The protein below binds the small molecule below.
Small molecule (SMILES): CC[C@H]1OC(=O)[C@H](C)[C@@H](O[C@H]2C[C@@](C)(OC)[C@@H](O)[C@H](C)O2)[C@H](C)[C@@H](O[C@@H]2O[C@H](C)C[C@H](N(C)C)[C@H]2O)[C@](C)(O)C[C@@H](C)C(=O)[C@H](C)[C@@H](O)[C@]1(C)O

Sequence of chain 1.GA:
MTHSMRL

Binding-site contacts:
Ligand atom C29 contacts residue SER4 of chain 1.GA at 4.0 Å.
Ligand atom C19 contacts residue MET1 of chain 1.GA at 3.2 Å (hydrophobic).
Ligand atom O13 contacts residue LYS90 of chain 1.R at 3.9 Å.
Ligand atom C14 contacts residue MET1 of chain 1.GA at 3.8 Å (hydrophobic).
Ligand atom C20 contacts residue SER4 of chain 1.GA at 3.4 Å.
Ligand atom C18 contacts residue MET1 of chain 1.GA at 3.7 Å (hydrophobic).
Ligand atom O6 contacts residue THR2 of chain 1.GA at 3.6 Å.
Ligand atom C27 contacts residue MET5 of chain 1.GA at 3.6 Å (hydrophobic).
Ligand atom C26 contacts residue SER4 of chain 1.GA at 3.9 Å.
Ligand atom C17 contacts residue MET1 of chain 1.GA at 3.0 Å (hydrophobic).
Ligand atom C23 contacts residue SER4 of chain 1.GA at 4.3 Å.
Ligand atom C22 contacts residue SER4 of chain 1.GA at 4.1 Å.
Ligand atom O6 contacts residue SER4 of chain 1.GA at 3.0 Å (h-bond).
Ligand atom O8 contacts residue SER4 of chain 1.GA at 4.3 Å.
Ligand atom O6 contacts residue HIS3 of chain 1.GA at 3.7 Å.
Ligand atom C37 contacts residue LYS90 of chain 1.R at 3.3 Å.
Ligand atom C16 contacts residue MET1 of chain 1.GA at 3.9 Å (hydrophobic).
Ligand atom O4 contacts residue MET1 of chain 1.GA at 3.4 Å (h-bond).
Ligand atom O6 contacts residue MET1 of chain 1.GA at 3.0 Å (h-bond).
Ligand atom C18 contacts residue SER4 of chain 1.GA at 4.0 Å.
Ligand atom C17 contacts residue SER4 of chain 1.GA at 3.6 Å.
Ligand atom C26 contacts residue MET5 of chain 1.GA at 4.2 Å (hydrophobic).
Ligand atom C36 contacts residue LYS90 of chain 1.R at 3.6 Å.
Ligand atom O6 contacts residue MET5 of chain 1.GA at 4.2 Å.
Ligand atom C24 contacts residue SER4 of chain 1.GA at 3.4 Å.
Ligand atom O5 contacts residue SER4 of chain 1.GA at 2.5 Å (h-bond).
Ligand atom C25 contacts residue SER4 of chain 1.GA at 4.0 Å.
Ligand atom C17 contacts residue THR2 of chain 1.GA at 4.4 Å.
Ligand atom C16 contacts residue SER4 of chain 1.GA at 3.4 Å.
Ligand atom C19 contacts residue SER4 of chain 1.GA at 3.9 Å.
Ligand atom N1 contacts residue SER4 of chain 1.GA at 4.2 Å.
Ligand atom C19 contacts residue HIS3 of chain 1.GA at 4.0 Å.
Ligand atom C21 contacts residue MET1 of chain 1.GA at 3.7 Å (hydrophobic).
Ligand atom C15 contacts residue MET1 of chain 1.GA at 3.5 Å (hydrophobic).

Sequence of chain 1.R:
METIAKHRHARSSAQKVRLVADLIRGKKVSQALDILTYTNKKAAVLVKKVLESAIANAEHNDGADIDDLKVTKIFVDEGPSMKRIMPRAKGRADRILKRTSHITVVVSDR